The small molecule below binds the protein below.
Small molecule (SMILES): CC(=O)N[C@H]1[C@@H](O[C@H]2[C@H](O)[C@@H](NC(C)=O)CO[C@@H]2CO)O[C@H](CO)[C@@H](O)[C@@H]1O

Binding-site contacts:
Ligand atom C4 contacts residue ASN274 of chain 1.B at 4.3 Å.
Ligand atom C6 contacts residue ARG288 of chain 1.B at 4.2 Å.
Ligand atom O5 contacts residue ASN274 of chain 1.B at 2.4 Å (h-bond).
Ligand atom C5 contacts residue ARG64 of chain 1.B at 3.9 Å.
Ligand atom O7 contacts residue ARG64 of chain 1.B at 3.4 Å (salt-bridge).
Ligand atom C3 contacts residue ASN274 of chain 1.B at 3.8 Å.
Ligand atom C6 contacts residue ALA277 of chain 1.B at 4.5 Å (hydrophobic).
Ligand atom O5 contacts residue ALA277 of chain 1.B at 3.4 Å.
Ligand atom O6 contacts residue ARG64 of chain 1.B at 2.8 Å (salt-bridge).
Ligand atom C4 contacts residue ARG64 of chain 1.B at 3.5 Å.
Ligand atom C2 contacts residue SER276 of chain 1.B at 4.5 Å.
Ligand atom C1 contacts residue SER276 of chain 1.B at 3.5 Å.
Ligand atom C1 contacts residue ASN274 of chain 1.B at 1.4 Å.
Ligand atom C3 contacts residue ARG64 of chain 1.B at 3.7 Å.
Ligand atom C8 contacts residue ASN65 of chain 1.B at 3.8 Å.
Ligand atom O5 contacts residue ARG64 of chain 1.B at 4.3 Å.
Ligand atom C7 contacts residue ASN274 of chain 1.B at 3.4 Å.
Ligand atom O7 contacts residue ASN274 of chain 1.B at 3.6 Å (h-bond).
Ligand atom C7 contacts residue ARG64 of chain 1.B at 4.3 Å.
Ligand atom O7 contacts residue ASN65 of chain 1.B at 3.1 Å (h-bond).
Ligand atom C5 contacts residue ALA277 of chain 1.B at 4.4 Å (hydrophobic).
Ligand atom C2 contacts residue ASN274 of chain 1.B at 2.5 Å.
Ligand atom C7 contacts residue ASN65 of chain 1.B at 3.8 Å.
Ligand atom C5 contacts residue SER276 of chain 1.B at 4.3 Å.
Ligand atom O4 contacts residue ARG64 of chain 1.B at 3.7 Å.
Ligand atom N2 contacts residue ASN274 of chain 1.B at 2.9 Å (h-bond).
Ligand atom C8 contacts residue ARG288 of chain 1.B at 3.8 Å.
Ligand atom C8 contacts residue ASN274 of chain 1.B at 4.0 Å.
Ligand atom O5 contacts residue SER276 of chain 1.B at 4.1 Å.
Ligand atom C5 contacts residue ASN274 of chain 1.B at 3.6 Å.
Ligand atom C6 contacts residue ARG64 of chain 1.B at 3.8 Å.
Ligand atom C2 contacts residue ARG64 of chain 1.B at 4.0 Å.
Ligand atom C1 contacts residue ALA277 of chain 1.B at 3.9 Å (hydrophobic).
Ligand atom C1 contacts residue ARG64 of chain 1.B at 4.1 Å.

Sequence of chain 1.B:
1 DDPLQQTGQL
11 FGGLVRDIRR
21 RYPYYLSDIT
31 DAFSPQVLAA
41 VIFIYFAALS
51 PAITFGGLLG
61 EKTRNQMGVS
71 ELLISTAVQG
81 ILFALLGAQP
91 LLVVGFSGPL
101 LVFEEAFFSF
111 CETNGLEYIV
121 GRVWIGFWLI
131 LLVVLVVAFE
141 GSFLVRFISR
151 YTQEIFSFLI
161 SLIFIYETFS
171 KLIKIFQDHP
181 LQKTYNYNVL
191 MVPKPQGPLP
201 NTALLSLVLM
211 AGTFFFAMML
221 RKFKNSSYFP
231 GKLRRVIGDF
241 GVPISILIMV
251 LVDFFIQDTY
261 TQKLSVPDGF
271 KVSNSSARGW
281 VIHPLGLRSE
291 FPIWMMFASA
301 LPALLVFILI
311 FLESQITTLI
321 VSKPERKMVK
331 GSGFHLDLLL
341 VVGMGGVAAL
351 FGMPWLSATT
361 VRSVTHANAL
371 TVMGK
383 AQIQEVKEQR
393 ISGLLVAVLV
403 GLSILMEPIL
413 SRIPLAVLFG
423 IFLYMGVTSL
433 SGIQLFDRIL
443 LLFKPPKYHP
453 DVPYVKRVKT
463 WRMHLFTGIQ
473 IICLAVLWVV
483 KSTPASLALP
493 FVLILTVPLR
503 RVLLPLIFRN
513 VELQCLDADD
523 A